This protein binds this small molecule.
Small molecule (SMILES): CC(=O)N[C@H]1[C@H](O[C@H]2[C@H](O)[C@@H](NC(C)=O)CO[C@@H]2CO)O[C@H](CO)[C@@H](O)[C@@H]1O

Sequence of chain 29.J:
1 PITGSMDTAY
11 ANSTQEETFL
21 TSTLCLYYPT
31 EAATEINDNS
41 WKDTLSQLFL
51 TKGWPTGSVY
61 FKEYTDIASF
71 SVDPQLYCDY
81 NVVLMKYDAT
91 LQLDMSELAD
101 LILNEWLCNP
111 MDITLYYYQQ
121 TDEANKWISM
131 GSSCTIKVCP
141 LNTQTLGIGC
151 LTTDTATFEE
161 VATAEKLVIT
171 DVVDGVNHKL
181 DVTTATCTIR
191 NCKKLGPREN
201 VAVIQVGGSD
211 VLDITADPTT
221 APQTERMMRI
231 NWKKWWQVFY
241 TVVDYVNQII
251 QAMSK

Binding-site contacts:
Ligand atom C5 contacts residue ASN12 of chain 29.J at 4.1 Å.
Ligand atom O7 contacts residue ASN12 of chain 29.J at 3.7 Å.
Ligand atom C2 contacts residue ASN12 of chain 29.J at 3.2 Å.
Ligand atom N2 contacts residue ASN12 of chain 29.J at 3.8 Å.
Ligand atom C7 contacts residue ASN12 of chain 29.J at 3.9 Å.
Ligand atom C1 contacts residue ASN12 of chain 29.J at 2.1 Å.
Ligand atom O5 contacts residue ASN12 of chain 29.J at 2.7 Å (h-bond).